A small-molecule ligand and the protein it binds are described below.
Small molecule (SMILES): CC(=O)N[C@H]1[C@H](O[C@H]2[C@H](O)[C@@H](NC(C)=O)CO[C@@H]2CO)O[C@H](CO)[C@@H](O)[C@@H]1O

Binding-site contacts:
Ligand atom O6 contacts residue ASN332 of chain 1.E at 4.0 Å.
Ligand atom C7 contacts residue ASN332 of chain 1.E at 3.3 Å.
Ligand atom C1 contacts residue NAG1 of chain 1.EA at 4.4 Å.
Ligand atom O7 contacts residue SER333 of chain 1.E at 4.0 Å.
Ligand atom C6 contacts residue ASN332 of chain 1.E at 4.3 Å.
Ligand atom N2 contacts residue SER333 of chain 1.E at 3.0 Å (h-bond).
Ligand atom C8 contacts residue GLY335 of chain 1.E at 4.2 Å.
Ligand atom N2 contacts residue ASN332 of chain 1.E at 2.9 Å (h-bond).
Ligand atom C1 contacts residue ASN332 of chain 1.E at 1.4 Å.
Ligand atom O5 contacts residue SER357 of chain 1.E at 3.8 Å.
Ligand atom O5 contacts residue ASN332 of chain 1.E at 2.4 Å (h-bond).
Ligand atom N2 contacts residue NAG1 of chain 1.EA at 3.6 Å.
Ligand atom C2 contacts residue SER333 of chain 1.E at 3.9 Å.
Ligand atom O7 contacts residue ASN332 of chain 1.E at 3.3 Å (h-bond).
Ligand atom N2 contacts residue NAG2 of chain 1.EA at 4.0 Å.
Ligand atom C8 contacts residue THR341 of chain 1.E at 3.5 Å.
Ligand atom C3 contacts residue ASN332 of chain 1.E at 3.8 Å.
Ligand atom C1 contacts residue NAG2 of chain 1.EA at 4.4 Å.
Ligand atom C8 contacts residue SER333 of chain 1.E at 3.2 Å.
Ligand atom C5 contacts residue ASN332 of chain 1.E at 3.7 Å.
Ligand atom O3 contacts residue NAG1 of chain 1.EA at 3.5 Å (h-bond).
Ligand atom C3 contacts residue NAG2 of chain 1.EA at 4.1 Å.
Ligand atom C8 contacts residue NAG1 of chain 1.EA at 3.7 Å.
Ligand atom C8 contacts residue ASN332 of chain 1.E at 4.5 Å.
Ligand atom C2 contacts residue NAG1 of chain 1.EA at 4.0 Å.
Ligand atom O7 contacts residue ASN355 of chain 1.E at 3.8 Å.
Ligand atom C5 contacts residue NAG1 of chain 1.EA at 4.4 Å.
Ligand atom O7 contacts residue NAG1 of chain 1.EA at 2.8 Å (h-bond).
Ligand atom C3 contacts residue NAG1 of chain 1.EA at 4.4 Å.
Ligand atom O6 contacts residue SER357 of chain 1.E at 4.1 Å.
Ligand atom O7 contacts residue SER357 of chain 1.E at 3.9 Å.
Ligand atom C2 contacts residue ASN332 of chain 1.E at 2.5 Å.
Ligand atom C4 contacts residue ASN332 of chain 1.E at 4.2 Å.
Ligand atom O6 contacts residue NAG2 of chain 1.EA at 4.3 Å.
Ligand atom C1 contacts residue SER357 of chain 1.E at 4.1 Å.
Ligand atom C1 contacts residue SER333 of chain 1.E at 3.6 Å.
Ligand atom C7 contacts residue NAG1 of chain 1.EA at 3.1 Å.
Ligand atom C7 contacts residue SER333 of chain 1.E at 3.2 Å.
Ligand atom O3 contacts residue NAG2 of chain 1.EA at 4.2 Å.

Sequence of chain 1.E:
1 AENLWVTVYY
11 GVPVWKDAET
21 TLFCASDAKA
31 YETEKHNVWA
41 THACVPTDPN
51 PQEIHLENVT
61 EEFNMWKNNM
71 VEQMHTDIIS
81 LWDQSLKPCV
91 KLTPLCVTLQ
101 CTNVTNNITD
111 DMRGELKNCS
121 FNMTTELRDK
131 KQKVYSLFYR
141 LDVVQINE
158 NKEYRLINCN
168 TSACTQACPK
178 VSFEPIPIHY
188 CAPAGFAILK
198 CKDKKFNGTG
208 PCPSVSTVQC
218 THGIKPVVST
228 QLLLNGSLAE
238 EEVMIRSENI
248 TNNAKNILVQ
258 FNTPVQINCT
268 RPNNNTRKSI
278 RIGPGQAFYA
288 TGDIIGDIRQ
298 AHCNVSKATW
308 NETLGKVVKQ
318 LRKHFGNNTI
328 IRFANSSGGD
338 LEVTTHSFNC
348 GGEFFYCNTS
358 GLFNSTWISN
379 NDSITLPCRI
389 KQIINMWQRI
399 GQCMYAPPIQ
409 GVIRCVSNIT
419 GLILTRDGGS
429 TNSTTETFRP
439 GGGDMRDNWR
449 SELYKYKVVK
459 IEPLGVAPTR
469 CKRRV